Binding-site contacts:
Ligand atom CD1 contacts residue THR349 of chain 49.A at 4.3 Å.
Ligand atom CG2 contacts residue PHE71 of chain 49.A at 4.0 Å (hydrophobic).

Sequence of chain 49.A:
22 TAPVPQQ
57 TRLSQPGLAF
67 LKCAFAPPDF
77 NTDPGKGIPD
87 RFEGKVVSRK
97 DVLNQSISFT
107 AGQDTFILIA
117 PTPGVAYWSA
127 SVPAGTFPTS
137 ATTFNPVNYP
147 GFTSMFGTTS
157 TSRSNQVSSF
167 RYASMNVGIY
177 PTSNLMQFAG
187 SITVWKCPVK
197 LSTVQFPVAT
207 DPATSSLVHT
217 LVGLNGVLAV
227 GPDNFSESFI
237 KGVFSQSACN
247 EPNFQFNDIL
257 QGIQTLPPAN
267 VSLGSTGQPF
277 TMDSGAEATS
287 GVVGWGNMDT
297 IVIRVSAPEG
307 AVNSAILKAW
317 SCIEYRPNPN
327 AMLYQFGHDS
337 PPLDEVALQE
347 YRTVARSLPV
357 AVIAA

This small molecule binds to this protein.
Small molecule (SMILES): CC[C@H](C)[C@@H](C=O)NC(=O)[C@H](CO)NC(=O)[C@H](CCCCN)NC(=O)[C@@H](N)C(C)C